Sequence of chain 1.C:
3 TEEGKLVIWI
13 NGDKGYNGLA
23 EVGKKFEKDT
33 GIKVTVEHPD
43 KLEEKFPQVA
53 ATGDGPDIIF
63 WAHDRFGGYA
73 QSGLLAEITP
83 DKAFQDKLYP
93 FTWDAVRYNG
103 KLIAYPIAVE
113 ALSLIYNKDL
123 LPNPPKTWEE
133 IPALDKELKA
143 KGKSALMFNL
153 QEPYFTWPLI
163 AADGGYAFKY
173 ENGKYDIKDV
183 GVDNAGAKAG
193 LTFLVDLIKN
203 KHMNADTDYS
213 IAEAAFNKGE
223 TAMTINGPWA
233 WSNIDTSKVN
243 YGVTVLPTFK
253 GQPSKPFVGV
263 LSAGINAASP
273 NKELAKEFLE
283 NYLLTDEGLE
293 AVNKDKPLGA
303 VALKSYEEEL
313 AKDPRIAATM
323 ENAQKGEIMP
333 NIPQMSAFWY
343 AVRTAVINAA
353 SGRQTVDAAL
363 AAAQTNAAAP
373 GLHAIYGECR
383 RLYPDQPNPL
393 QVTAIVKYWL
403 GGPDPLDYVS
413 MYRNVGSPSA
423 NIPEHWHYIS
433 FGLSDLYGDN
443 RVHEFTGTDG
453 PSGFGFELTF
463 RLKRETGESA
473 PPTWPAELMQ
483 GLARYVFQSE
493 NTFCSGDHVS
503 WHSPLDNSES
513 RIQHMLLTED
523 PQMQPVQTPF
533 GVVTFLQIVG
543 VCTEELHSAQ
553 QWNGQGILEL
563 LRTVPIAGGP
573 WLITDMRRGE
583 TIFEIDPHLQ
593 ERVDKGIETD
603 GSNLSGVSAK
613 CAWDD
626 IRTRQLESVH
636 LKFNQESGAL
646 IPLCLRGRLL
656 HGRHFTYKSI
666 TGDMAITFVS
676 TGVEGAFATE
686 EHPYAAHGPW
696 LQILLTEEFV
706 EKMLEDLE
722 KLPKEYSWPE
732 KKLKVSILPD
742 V

A small-molecule ligand and the protein it binds are described below.
Small molecule (SMILES): OC[C@H]1O[C@H](O[C@H]2[C@H](O)[C@@H](O)[C@@H](O)O[C@@H]2CO)[C@H](O)[C@@H](O)[C@@H]1O

Binding-site contacts:
Ligand atom C3 contacts residue TRP341 of chain 1.C at 3.9 Å (hydrophobic).
Ligand atom O6 contacts residue PRO155 of chain 1.C at 3.3 Å.
Ligand atom C6 contacts residue GLU154 of chain 1.C at 3.2 Å.
Ligand atom C2 contacts residue LYS16 of chain 1.C at 3.9 Å.
Ligand atom O1 contacts residue ASP15 of chain 1.C at 3.3 Å (salt-bridge).
Ligand atom O6 contacts residue GLU154 of chain 1.C at 3.2 Å (salt-bridge).
Ligand atom O3 contacts residue TRP341 of chain 1.C at 3.6 Å.
Ligand atom O6 contacts residue PHE157 of chain 1.C at 3.7 Å.
Ligand atom C1 contacts residue LYS16 of chain 1.C at 3.5 Å.
Ligand atom O2 contacts residue ALA64 of chain 1.C at 3.3 Å.
Ligand atom C4 contacts residue ARG67 of chain 1.C at 3.8 Å.
Ligand atom C3 contacts residue ASP66 of chain 1.C at 3.3 Å.
Ligand atom O6 contacts residue TYR156 of chain 1.C at 2.8 Å (h-bond).
Ligand atom O3 contacts residue GLU112 of chain 1.C at 3.7 Å.
Ligand atom C3 contacts residue GLU112 of chain 1.C at 4.0 Å.
Ligand atom C1 contacts residue TYR156 of chain 1.C at 3.5 Å (hydrophobic).
Ligand atom O2 contacts residue TRP63 of chain 1.C at 3.6 Å (h-bond).
Ligand atom O3 contacts residue ARG67 of chain 1.C at 3.0 Å (salt-bridge).
Ligand atom O4 contacts residue ARG67 of chain 1.C at 2.7 Å (salt-bridge).
Ligand atom O2 contacts residue GLU112 of chain 1.C at 2.2 Å (salt-bridge).
Ligand atom C6 contacts residue TYR156 of chain 1.C at 3.9 Å (hydrophobic).
Ligand atom O1 contacts residue ASN13 of chain 1.C at 3.6 Å.
Ligand atom O2 contacts residue MET331 of chain 1.C at 3.9 Å.
Ligand atom C1 contacts residue TRP231 of chain 1.C at 4.0 Å (hydrophobic).
Ligand atom C4 contacts residue TRP341 of chain 1.C at 3.5 Å (hydrophobic).
Ligand atom C6 contacts residue TRP341 of chain 1.C at 3.8 Å (hydrophobic).
Ligand atom O1 contacts residue LYS16 of chain 1.C at 3.3 Å (salt-bridge).
Ligand atom C2 contacts residue GLU112 of chain 1.C at 3.0 Å.
Ligand atom O5 contacts residue TRP341 of chain 1.C at 4.0 Å.
Ligand atom C6 contacts residue PRO155 of chain 1.C at 3.9 Å (hydrophobic).
Ligand atom O3 contacts residue TRP63 of chain 1.C at 3.5 Å (h-bond).
Ligand atom C2 contacts residue ASP66 of chain 1.C at 3.1 Å.
Ligand atom O2 contacts residue ASP66 of chain 1.C at 2.9 Å (salt-bridge).
Ligand atom C3 contacts residue TRP63 of chain 1.C at 3.6 Å (hydrophobic).
Ligand atom C2 contacts residue TRP341 of chain 1.C at 3.8 Å (hydrophobic).
Ligand atom O3 contacts residue ALA64 of chain 1.C at 3.4 Å.
Ligand atom O5 contacts residue TYR156 of chain 1.C at 3.3 Å.
Ligand atom C1 contacts residue ASP15 of chain 1.C at 3.6 Å.
Ligand atom O2 contacts residue LYS16 of chain 1.C at 3.1 Å (salt-bridge).
Ligand atom O3 contacts residue ASP66 of chain 1.C at 2.4 Å (salt-bridge).